Sequence of chain 1.G:
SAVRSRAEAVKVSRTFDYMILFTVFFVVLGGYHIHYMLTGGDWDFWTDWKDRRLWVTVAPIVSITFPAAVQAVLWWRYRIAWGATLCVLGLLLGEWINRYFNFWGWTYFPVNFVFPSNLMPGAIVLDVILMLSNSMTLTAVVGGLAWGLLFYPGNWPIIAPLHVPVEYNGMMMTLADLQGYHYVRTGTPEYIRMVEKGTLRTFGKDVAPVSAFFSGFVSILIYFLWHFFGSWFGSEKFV

Sequence of chain 1.I:
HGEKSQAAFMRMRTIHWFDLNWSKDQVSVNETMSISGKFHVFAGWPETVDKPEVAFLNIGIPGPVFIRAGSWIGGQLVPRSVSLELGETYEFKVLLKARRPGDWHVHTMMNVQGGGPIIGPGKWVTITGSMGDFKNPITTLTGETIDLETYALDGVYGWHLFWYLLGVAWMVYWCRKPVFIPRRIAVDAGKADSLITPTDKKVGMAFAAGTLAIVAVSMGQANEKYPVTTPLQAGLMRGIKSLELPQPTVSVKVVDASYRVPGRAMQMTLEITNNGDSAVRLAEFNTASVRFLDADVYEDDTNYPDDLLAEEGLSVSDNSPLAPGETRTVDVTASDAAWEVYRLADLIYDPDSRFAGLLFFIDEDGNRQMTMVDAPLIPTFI

A protein and the small-molecule ligand that binds it are described below.
Small molecule (SMILES): CCCCCC(=O)OC[C@H](COP(=O)(O)OCC[N+](C)(C)C)OC(=O)CCCCC

Binding-site contacts:
Ligand atom OAI contacts residue LYS210 of chain 1.G at 3.1 Å.
Ligand atom OAX contacts residue LYS210 of chain 1.G at 3.9 Å.
Ligand atom CAB contacts residue PHE218 of chain 1.G at 4.1 Å (hydrophobic).
Ligand atom CAL contacts residue PRO158 of chain 1.G at 4.5 Å (hydrophobic).
Ligand atom OAX contacts residue ALA213 of chain 1.G at 4.3 Å.
Ligand atom CBA contacts residue TYR157 of chain 1.G at 3.7 Å (hydrophobic).
Ligand atom CAU contacts residue LYS210 of chain 1.G at 4.2 Å.
Ligand atom CAO contacts residue LEU154 of chain 1.G at 4.1 Å (hydrophobic).
Ligand atom CAK contacts residue LEU154 of chain 1.G at 4.0 Å (hydrophobic).
Ligand atom CAE contacts residue TRP161 of chain 1.G at 3.8 Å (hydrophobic).
Ligand atom OAH contacts residue LYS210 of chain 1.G at 3.1 Å.
Ligand atom CAU contacts residue PRO214 of chain 1.G at 3.9 Å (hydrophobic).
Ligand atom CAR contacts residue ALA213 of chain 1.G at 4.2 Å (hydrophobic).
Ligand atom CAC contacts residue TRP161 of chain 1.G at 3.9 Å (hydrophobic).
Ligand atom CAQ contacts residue MET251 of chain 1.I at 3.5 Å (hydrophobic).
Ligand atom OAY contacts residue ALA213 of chain 1.G at 3.4 Å.
Ligand atom OAG contacts residue PRO158 of chain 1.G at 3.7 Å.
Ligand atom OAG contacts residue TYR157 of chain 1.G at 3.4 Å.
Ligand atom CAU contacts residue ALA213 of chain 1.G at 3.9 Å (hydrophobic).
Ligand atom CAZ contacts residue MET251 of chain 1.I at 4.0 Å (hydrophobic).
Ligand atom CAC contacts residue MET251 of chain 1.I at 4.3 Å (hydrophobic).
Ligand atom CBB contacts residue ALA213 of chain 1.G at 4.2 Å (hydrophobic).
Ligand atom CAE contacts residue ASN255 of chain 1.I at 4.2 Å.
Ligand atom CAM contacts residue PHE218 of chain 1.G at 4.4 Å (hydrophobic).
Ligand atom CAE contacts residue THR261 of chain 1.I at 3.7 Å.
Ligand atom CAO contacts residue PRO158 of chain 1.G at 3.6 Å (hydrophobic).
Ligand atom NBC contacts residue ASN255 of chain 1.I at 4.3 Å.
Ligand atom OAY contacts residue TYR157 of chain 1.G at 3.8 Å.
Ligand atom PBD contacts residue LYS210 of chain 1.G at 3.5 Å.
Ligand atom CAD contacts residue TRP161 of chain 1.G at 3.9 Å (hydrophobic).
Ligand atom CAR contacts residue PRO214 of chain 1.G at 3.8 Å (hydrophobic).
Ligand atom CBA contacts residue ALA213 of chain 1.G at 4.3 Å (hydrophobic).
Ligand atom OAV contacts residue MET251 of chain 1.I at 3.7 Å.
Ligand atom OAY contacts residue PRO214 of chain 1.G at 4.0 Å.
Ligand atom CAC contacts residue ASN255 of chain 1.I at 3.1 Å.
Ligand atom NBC contacts residue TRP161 of chain 1.G at 4.2 Å.
Ligand atom OAI contacts residue PRO214 of chain 1.G at 4.4 Å.
Ligand atom CBB contacts residue TYR157 of chain 1.G at 4.5 Å (hydrophobic).
Ligand atom CAR contacts residue ALA217 of chain 1.G at 4.3 Å (hydrophobic).
Ligand atom CAK contacts residue PRO158 of chain 1.G at 4.3 Å (hydrophobic).